This protein binds this small molecule.
Small molecule (SMILES): CC(=O)N[C@@H]1[C@@H](O)[C@H](O)[C@@H](CO)O[C@H]1O

Binding-site contacts:
Ligand atom C7 contacts residue ASN525 of chain 1.A at 4.1 Å.
Ligand atom O6 contacts residue ASN525 of chain 1.A at 4.3 Å.
Ligand atom C2 contacts residue ASN525 of chain 1.A at 2.5 Å.
Ligand atom C6 contacts residue ASN525 of chain 1.A at 4.5 Å.
Ligand atom C3 contacts residue ASN525 of chain 1.A at 3.8 Å.
Ligand atom C8 contacts residue ALA512 of chain 1.A at 3.7 Å (hydrophobic).
Ligand atom C8 contacts residue ARG521 of chain 1.A at 3.5 Å.
Ligand atom C7 contacts residue ALA512 of chain 1.A at 4.2 Å (hydrophobic).
Ligand atom C1 contacts residue ASN525 of chain 1.A at 1.4 Å.
Ligand atom N2 contacts residue ARG521 of chain 1.A at 3.5 Å.
Ligand atom C4 contacts residue ASN525 of chain 1.A at 4.3 Å.
Ligand atom O5 contacts residue ASN525 of chain 1.A at 2.4 Å (h-bond).
Ligand atom C7 contacts residue ARG521 of chain 1.A at 4.1 Å.
Ligand atom N2 contacts residue ASN525 of chain 1.A at 2.9 Å (h-bond).
Ligand atom O7 contacts residue ALA512 of chain 1.A at 3.9 Å.
Ligand atom C5 contacts residue ASN525 of chain 1.A at 3.7 Å.

Sequence of chain 1.A:
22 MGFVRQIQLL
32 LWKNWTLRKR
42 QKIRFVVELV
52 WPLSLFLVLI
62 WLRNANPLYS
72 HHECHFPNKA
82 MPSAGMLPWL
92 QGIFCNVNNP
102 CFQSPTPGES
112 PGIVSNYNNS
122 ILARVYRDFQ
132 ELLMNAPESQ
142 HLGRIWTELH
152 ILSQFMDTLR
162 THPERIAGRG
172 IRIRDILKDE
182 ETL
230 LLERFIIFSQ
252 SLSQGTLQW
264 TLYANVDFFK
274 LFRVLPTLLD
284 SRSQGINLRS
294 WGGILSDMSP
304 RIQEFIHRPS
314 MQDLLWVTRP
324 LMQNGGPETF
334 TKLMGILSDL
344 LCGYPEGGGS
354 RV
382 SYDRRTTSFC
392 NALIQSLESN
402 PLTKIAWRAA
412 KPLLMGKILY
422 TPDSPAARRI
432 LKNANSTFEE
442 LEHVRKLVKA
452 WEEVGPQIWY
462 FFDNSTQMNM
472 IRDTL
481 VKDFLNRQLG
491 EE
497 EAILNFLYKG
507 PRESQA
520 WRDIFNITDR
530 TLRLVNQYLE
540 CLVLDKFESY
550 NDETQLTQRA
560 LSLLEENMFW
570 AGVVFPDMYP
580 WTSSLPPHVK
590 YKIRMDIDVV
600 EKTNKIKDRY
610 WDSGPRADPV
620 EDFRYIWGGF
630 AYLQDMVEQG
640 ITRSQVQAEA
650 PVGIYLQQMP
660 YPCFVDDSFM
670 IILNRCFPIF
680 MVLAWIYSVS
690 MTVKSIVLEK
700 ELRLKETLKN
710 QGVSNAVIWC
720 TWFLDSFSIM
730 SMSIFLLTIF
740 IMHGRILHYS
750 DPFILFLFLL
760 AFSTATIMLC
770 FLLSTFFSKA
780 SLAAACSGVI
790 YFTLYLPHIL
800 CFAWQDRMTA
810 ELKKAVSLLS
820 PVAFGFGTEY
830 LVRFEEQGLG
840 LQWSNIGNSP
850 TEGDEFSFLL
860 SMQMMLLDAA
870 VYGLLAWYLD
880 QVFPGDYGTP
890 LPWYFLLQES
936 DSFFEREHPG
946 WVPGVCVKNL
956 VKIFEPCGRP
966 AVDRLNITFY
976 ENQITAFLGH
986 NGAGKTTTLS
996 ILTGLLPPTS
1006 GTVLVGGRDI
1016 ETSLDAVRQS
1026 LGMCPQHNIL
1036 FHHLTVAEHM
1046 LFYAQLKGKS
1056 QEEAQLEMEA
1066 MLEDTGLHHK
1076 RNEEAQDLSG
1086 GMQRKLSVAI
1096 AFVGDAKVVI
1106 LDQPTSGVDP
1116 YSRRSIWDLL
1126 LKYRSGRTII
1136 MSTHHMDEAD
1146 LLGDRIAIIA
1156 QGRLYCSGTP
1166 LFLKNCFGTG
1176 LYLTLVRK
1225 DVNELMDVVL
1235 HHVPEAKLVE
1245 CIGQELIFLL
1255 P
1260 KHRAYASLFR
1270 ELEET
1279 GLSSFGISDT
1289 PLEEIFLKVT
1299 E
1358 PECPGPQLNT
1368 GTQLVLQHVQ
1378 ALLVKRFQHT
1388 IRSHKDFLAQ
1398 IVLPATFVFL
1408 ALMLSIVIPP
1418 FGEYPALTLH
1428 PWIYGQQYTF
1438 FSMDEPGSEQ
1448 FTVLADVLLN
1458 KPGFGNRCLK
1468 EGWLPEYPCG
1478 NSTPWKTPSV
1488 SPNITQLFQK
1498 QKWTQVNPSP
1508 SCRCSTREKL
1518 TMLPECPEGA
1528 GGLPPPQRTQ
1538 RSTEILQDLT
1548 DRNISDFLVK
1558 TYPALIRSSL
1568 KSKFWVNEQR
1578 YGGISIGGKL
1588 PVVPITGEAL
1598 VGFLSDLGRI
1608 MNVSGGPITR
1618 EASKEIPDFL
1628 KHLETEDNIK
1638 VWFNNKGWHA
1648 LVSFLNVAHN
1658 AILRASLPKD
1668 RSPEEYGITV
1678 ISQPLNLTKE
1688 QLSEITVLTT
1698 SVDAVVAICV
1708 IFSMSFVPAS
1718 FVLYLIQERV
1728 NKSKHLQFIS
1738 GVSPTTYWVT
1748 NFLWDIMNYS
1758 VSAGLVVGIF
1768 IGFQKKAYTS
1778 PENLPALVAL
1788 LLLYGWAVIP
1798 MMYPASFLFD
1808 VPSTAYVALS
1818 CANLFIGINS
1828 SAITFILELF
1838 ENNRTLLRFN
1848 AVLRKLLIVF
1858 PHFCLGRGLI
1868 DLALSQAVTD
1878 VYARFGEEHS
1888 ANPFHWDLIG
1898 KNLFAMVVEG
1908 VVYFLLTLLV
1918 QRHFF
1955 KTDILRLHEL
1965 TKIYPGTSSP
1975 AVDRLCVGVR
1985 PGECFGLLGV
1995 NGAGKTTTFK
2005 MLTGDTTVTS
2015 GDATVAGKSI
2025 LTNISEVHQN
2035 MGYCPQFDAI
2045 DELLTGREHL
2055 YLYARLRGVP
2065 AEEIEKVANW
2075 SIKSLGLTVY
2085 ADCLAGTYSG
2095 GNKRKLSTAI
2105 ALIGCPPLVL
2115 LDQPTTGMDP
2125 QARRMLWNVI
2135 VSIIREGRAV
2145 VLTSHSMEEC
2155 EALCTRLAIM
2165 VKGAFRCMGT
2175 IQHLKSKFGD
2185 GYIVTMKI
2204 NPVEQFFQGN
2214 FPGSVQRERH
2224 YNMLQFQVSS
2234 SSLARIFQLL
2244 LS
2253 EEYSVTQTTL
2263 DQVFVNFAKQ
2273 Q